The small molecule below binds the protein below.
Small molecule (SMILES): CC(=O)N[C@H]1[C@H](O[C@H]2[C@H](O)[C@@H](NC(C)=O)CO[C@@H]2CO[C@@H]2O[C@@H](C)[C@@H](O)[C@@H](O)[C@@H]2O)O[C@H](CO)[C@@H](O)[C@@H]1O

Sequence of chain 2.A:
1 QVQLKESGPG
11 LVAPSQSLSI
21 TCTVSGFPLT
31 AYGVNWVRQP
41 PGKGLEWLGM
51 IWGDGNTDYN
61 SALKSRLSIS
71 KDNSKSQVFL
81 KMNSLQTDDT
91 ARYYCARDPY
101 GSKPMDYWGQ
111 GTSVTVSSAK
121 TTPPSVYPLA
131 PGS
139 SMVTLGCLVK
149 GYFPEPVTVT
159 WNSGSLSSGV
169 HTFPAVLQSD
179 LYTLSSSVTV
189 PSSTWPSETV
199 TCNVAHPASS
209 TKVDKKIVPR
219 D

Binding-site contacts:
Ligand atom C7 contacts residue ASN56 of chain 2.A at 3.7 Å.
Ligand atom C8 contacts residue ASN56 of chain 2.A at 4.0 Å.
Ligand atom C7 contacts residue ASN255 of chain 2.E at 3.2 Å.
Ligand atom C7 contacts residue ASP54 of chain 2.A at 4.4 Å.
Ligand atom C5 contacts residue PHE258 of chain 2.E at 4.4 Å (hydrophobic).
Ligand atom C5 contacts residue ASN255 of chain 2.E at 3.7 Å.
Ligand atom O7 contacts residue ASP54 of chain 2.A at 3.2 Å (salt-bridge).
Ligand atom N2 contacts residue ASN255 of chain 2.E at 3.0 Å (h-bond).
Ligand atom C4 contacts residue ASN255 of chain 2.E at 4.2 Å.
Ligand atom O6 contacts residue ASP54 of chain 2.A at 4.5 Å.
Ligand atom C1 contacts residue ASN255 of chain 2.E at 1.4 Å.
Ligand atom O5 contacts residue PHE258 of chain 2.E at 4.4 Å.
Ligand atom C3 contacts residue ASN255 of chain 2.E at 3.8 Å.
Ligand atom O7 contacts residue ASN56 of chain 2.A at 2.8 Å (h-bond).
Ligand atom O5 contacts residue ASN255 of chain 2.E at 2.3 Å (h-bond).
Ligand atom C6 contacts residue PHE258 of chain 2.E at 3.6 Å (hydrophobic).
Ligand atom C8 contacts residue ASN255 of chain 2.E at 4.5 Å.
Ligand atom C2 contacts residue ASN255 of chain 2.E at 2.5 Å.
Ligand atom O3 contacts residue ASP234 of chain 2.E at 4.4 Å.
Ligand atom O7 contacts residue ASN255 of chain 2.E at 3.1 Å (h-bond).
Ligand atom C1 contacts residue SER257 of chain 2.E at 3.9 Å.
Ligand atom C6 contacts residue ARG252 of chain 2.E at 3.2 Å.

Sequence of chain 2.E:
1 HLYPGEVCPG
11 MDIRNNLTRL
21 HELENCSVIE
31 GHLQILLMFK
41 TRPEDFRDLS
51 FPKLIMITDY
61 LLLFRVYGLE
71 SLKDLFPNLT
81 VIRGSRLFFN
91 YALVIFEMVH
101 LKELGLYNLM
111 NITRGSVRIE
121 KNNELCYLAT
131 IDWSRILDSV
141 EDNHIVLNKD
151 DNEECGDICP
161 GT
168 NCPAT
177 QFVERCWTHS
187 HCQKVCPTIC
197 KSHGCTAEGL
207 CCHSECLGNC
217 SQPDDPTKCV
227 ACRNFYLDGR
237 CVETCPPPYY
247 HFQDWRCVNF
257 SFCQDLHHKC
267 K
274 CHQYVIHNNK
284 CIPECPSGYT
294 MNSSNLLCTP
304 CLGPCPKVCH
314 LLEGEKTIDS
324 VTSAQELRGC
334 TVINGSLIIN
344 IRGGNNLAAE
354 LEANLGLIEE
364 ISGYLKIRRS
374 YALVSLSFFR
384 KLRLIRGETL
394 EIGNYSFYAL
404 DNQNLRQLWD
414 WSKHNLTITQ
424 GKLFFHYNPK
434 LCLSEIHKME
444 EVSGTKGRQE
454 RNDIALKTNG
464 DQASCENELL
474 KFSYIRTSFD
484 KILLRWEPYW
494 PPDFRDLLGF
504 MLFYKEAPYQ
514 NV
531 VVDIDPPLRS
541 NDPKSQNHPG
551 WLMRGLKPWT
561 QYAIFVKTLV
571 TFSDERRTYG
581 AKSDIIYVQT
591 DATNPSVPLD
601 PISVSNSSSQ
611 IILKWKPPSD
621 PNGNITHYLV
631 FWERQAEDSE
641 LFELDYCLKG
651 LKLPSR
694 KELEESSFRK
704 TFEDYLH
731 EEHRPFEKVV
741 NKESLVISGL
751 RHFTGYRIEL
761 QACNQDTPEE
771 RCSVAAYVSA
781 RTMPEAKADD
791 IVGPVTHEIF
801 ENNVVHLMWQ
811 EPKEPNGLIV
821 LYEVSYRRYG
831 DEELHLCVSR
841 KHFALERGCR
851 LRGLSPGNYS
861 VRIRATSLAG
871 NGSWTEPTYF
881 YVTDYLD